A small-molecule ligand and the protein it binds are described below.
Small molecule (SMILES): CC(=O)N[C@@H]1[C@@H](O)[C@H](O)[C@@H](CO)O[C@H]1O

Sequence of chain 2.A:
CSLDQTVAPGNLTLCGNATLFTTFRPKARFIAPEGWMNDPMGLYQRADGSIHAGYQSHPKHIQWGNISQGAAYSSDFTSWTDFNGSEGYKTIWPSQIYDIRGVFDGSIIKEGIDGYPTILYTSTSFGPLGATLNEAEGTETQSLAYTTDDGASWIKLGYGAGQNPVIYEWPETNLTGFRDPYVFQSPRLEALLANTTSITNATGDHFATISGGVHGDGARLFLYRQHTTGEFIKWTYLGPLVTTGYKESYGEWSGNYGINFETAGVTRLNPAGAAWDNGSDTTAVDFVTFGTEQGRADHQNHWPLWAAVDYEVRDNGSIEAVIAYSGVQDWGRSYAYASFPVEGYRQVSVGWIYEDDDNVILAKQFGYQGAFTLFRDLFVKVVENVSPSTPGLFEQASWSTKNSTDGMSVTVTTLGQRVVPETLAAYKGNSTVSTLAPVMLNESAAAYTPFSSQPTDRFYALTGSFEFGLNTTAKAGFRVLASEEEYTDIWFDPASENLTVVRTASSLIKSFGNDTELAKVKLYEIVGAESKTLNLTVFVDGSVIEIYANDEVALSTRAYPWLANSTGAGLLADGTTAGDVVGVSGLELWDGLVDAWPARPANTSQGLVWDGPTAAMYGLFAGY

Binding-site contacts:
Ligand atom C7 contacts residue ASN512 of chain 2.A at 3.8 Å.
Ligand atom C6 contacts residue SER430 of chain 2.A at 4.3 Å.
Ligand atom C5 contacts residue ASN512 of chain 2.A at 3.6 Å.
Ligand atom C1 contacts residue LEU511 of chain 2.A at 4.4 Å (hydrophobic).
Ligand atom O6 contacts residue SER430 of chain 2.A at 3.7 Å.
Ligand atom O6 contacts residue LEU511 of chain 2.A at 4.3 Å.
Ligand atom N2 contacts residue ASN512 of chain 2.A at 2.9 Å (h-bond).
Ligand atom C6 contacts residue ASN512 of chain 2.A at 4.3 Å.
Ligand atom O5 contacts residue LEU511 of chain 2.A at 3.7 Å.
Ligand atom C5 contacts residue LEU511 of chain 2.A at 4.5 Å (hydrophobic).
Ligand atom C6 contacts residue LEU511 of chain 2.A at 3.9 Å (hydrophobic).
Ligand atom C6 contacts residue GLU566 of chain 2.A at 3.7 Å.
Ligand atom C8 contacts residue ASN512 of chain 2.A at 4.4 Å.
Ligand atom C4 contacts residue ASN512 of chain 2.A at 4.2 Å.
Ligand atom O6 contacts residue PRO432 of chain 2.A at 4.2 Å.
Ligand atom O6 contacts residue GLU566 of chain 2.A at 2.5 Å (salt-bridge).
Ligand atom O5 contacts residue ASN512 of chain 2.A at 2.3 Å (h-bond).
Ligand atom O4 contacts residue SER430 of chain 2.A at 4.1 Å.
Ligand atom C3 contacts residue ASN512 of chain 2.A at 3.7 Å.
Ligand atom C1 contacts residue ASN512 of chain 2.A at 1.4 Å.
Ligand atom C6 contacts residue PRO432 of chain 2.A at 4.1 Å (hydrophobic).
Ligand atom C2 contacts residue ASN512 of chain 2.A at 2.4 Å.